Sequence of chain 2.B:
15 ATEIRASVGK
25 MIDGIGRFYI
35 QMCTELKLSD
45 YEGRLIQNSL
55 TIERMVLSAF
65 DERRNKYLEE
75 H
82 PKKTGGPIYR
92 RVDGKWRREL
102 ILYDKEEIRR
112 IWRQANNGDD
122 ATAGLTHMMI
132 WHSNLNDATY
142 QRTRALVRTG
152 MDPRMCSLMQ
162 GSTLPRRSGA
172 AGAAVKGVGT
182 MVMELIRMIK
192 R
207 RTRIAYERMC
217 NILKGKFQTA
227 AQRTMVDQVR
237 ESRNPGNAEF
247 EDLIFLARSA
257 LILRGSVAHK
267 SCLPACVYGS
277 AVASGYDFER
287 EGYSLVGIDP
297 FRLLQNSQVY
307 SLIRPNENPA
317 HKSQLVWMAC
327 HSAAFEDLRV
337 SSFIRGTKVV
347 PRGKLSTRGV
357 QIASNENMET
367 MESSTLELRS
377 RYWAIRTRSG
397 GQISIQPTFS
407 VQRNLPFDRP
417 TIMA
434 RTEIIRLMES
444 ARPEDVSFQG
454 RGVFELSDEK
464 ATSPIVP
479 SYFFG

The small molecule below binds the protein below.
Small molecule (SMILES): Cc1cc(Br)cnc1N1CCN(C(=O)c2c(-c3ccccc3Cl)noc2C)CC1

Binding-site contacts:
Ligand atom C6 contacts residue ARG298 of chain 2.B at 3.8 Å.
Ligand atom C6 contacts residue TYR282 of chain 2.B at 3.4 Å (hydrophobic).
Ligand atom C20 contacts residue ASN302 of chain 2.B at 3.9 Å.
Ligand atom C11 contacts residue ARG298 of chain 2.B at 4.1 Å.
Ligand atom N22 contacts residue TYR282 of chain 2.B at 3.6 Å.
Ligand atom C11 contacts residue TYR282 of chain 2.B at 3.3 Å (hydrophobic).
Ligand atom N24 contacts residue TYR282 of chain 2.B at 4.2 Å.
Ligand atom N22 contacts residue ARG298 of chain 2.B at 4.1 Å.
Ligand atom C9 contacts residue TYR282 of chain 2.B at 3.4 Å (hydrophobic).
Ligand atom C5 contacts residue TYR282 of chain 2.B at 3.4 Å (hydrophobic).
Ligand atom C16 contacts residue TYR282 of chain 2.B at 3.8 Å (hydrophobic).
Ligand atom C1 contacts residue TYR282 of chain 2.B at 3.5 Å (hydrophobic).
Ligand atom C1 contacts residue GLY281 of chain 2.B at 4.2 Å.
Ligand atom C19 contacts residue ASN302 of chain 2.B at 3.4 Å.
Ligand atom C3 contacts residue TYR282 of chain 2.B at 4.5 Å (hydrophobic).
Ligand atom C9 contacts residue LEU299 of chain 2.B at 4.4 Å (hydrophobic).
Ligand atom C2 contacts residue GLU287 of chain 2.B at 3.7 Å.
Ligand atom C2 contacts residue TYR282 of chain 2.B at 3.6 Å (hydrophobic).
Ligand atom BR2 contacts residue ASP295 of chain 2.B at 3.4 Å.
Ligand atom C3 contacts residue GLY281 of chain 2.B at 4.5 Å.
Ligand atom BR2 contacts residue TYR289 of chain 2.B at 4.2 Å.
Ligand atom C17 contacts residue ASN302 of chain 2.B at 3.7 Å.
Ligand atom C9 contacts residue ASN302 of chain 2.B at 4.1 Å.
Ligand atom C4 contacts residue TYR282 of chain 2.B at 4.5 Å (hydrophobic).
Ligand atom N24 contacts residue ASN302 of chain 2.B at 3.9 Å.
Ligand atom C14 contacts residue ASN302 of chain 2.B at 3.9 Å.
Ligand atom C20 contacts residue LEU299 of chain 2.B at 4.1 Å (hydrophobic).
Ligand atom C14 contacts residue TYR282 of chain 2.B at 3.5 Å (hydrophobic).
Ligand atom BR2 contacts residue TYR282 of chain 2.B at 3.4 Å.
Ligand atom C5 contacts residue LEU299 of chain 2.B at 3.8 Å (hydrophobic).
Ligand atom C11 contacts residue LEU299 of chain 2.B at 4.2 Å (hydrophobic).
Ligand atom N22 contacts residue ASN302 of chain 2.B at 4.2 Å.
Ligand atom C20 contacts residue TYR282 of chain 2.B at 3.7 Å (hydrophobic).
Ligand atom C4 contacts residue GLU287 of chain 2.B at 4.4 Å.
Ligand atom BR2 contacts residue ARG298 of chain 2.B at 3.8 Å.
Ligand atom BR2 contacts residue LEU299 of chain 2.B at 4.0 Å.